Binding-site contacts:
Ligand atom C8 contacts residue LEU197 of chain 1.M at 4.1 Å (hydrophobic).
Ligand atom C6 contacts residue HIS201 of chain 1.M at 4.0 Å.
Ligand atom O contacts residue LEU197 of chain 1.M at 3.5 Å.
Ligand atom C17 contacts residue ASP228 of chain 1.M at 4.0 Å.
Ligand atom C2 contacts residue HEM1 of chain 1.X at 4.0 Å.
Ligand atom N contacts residue HEM1 of chain 1.X at 4.0 Å.
Ligand atom C13 contacts residue GLY38 of chain 1.M at 4.1 Å.
Ligand atom F1 contacts residue ILE39 of chain 1.M at 3.1 Å.
Ligand atom C7 contacts residue SER35 of chain 1.M at 3.6 Å.
Ligand atom C15 contacts residue SER35 of chain 1.M at 3.7 Å.
Ligand atom N1 contacts residue GLY38 of chain 1.M at 3.6 Å.
Ligand atom C1 contacts residue HEM1 of chain 1.X at 4.2 Å.
Ligand atom C13 contacts residue SER35 of chain 1.M at 3.6 Å.
Ligand atom C3 contacts residue PHE220 of chain 1.M at 3.8 Å (hydrophobic).
Ligand atom C11 contacts residue ILE27 of chain 1.M at 4.0 Å (hydrophobic).
Ligand atom C21 contacts residue ILE39 of chain 1.M at 4.0 Å (hydrophobic).
Ligand atom O2 contacts residue ILE229 of chain 1.M at 4.2 Å.
Ligand atom C12 contacts residue SER35 of chain 1.M at 3.9 Å.
Ligand atom F1 contacts residue ALA232 of chain 1.M at 3.5 Å.
Ligand atom C9 contacts residue LEU197 of chain 1.M at 3.4 Å (hydrophobic).
Ligand atom C4 contacts residue SER35 of chain 1.M at 3.5 Å.
Ligand atom C contacts residue HIS201 of chain 1.M at 3.8 Å.
Ligand atom C3 contacts residue HEM1 of chain 1.X at 4.0 Å.
Ligand atom F2 contacts residue ILE229 of chain 1.M at 3.4 Å.
Ligand atom N1 contacts residue SER35 of chain 1.M at 3.5 Å (h-bond).
Ligand atom O1 contacts residue PHE220 of chain 1.M at 4.1 Å.
Ligand atom N contacts residue SER35 of chain 1.M at 2.8 Å (h-bond).
Ligand atom C12 contacts residue HEM1 of chain 1.X at 4.0 Å.
Ligand atom C2 contacts residue PHE220 of chain 1.M at 3.8 Å (hydrophobic).
Ligand atom C10 contacts residue SER35 of chain 1.M at 3.7 Å.
Ligand atom C4 contacts residue PHE220 of chain 1.M at 4.0 Å (hydrophobic).
Ligand atom C14 contacts residue SER35 of chain 1.M at 4.0 Å.
Ligand atom C3 contacts residue SER35 of chain 1.M at 3.4 Å.
Ligand atom O contacts residue ALA17 of chain 1.M at 4.2 Å.
Ligand atom C7 contacts residue HEM1 of chain 1.X at 3.9 Å.
Ligand atom C6 contacts residue LEU197 of chain 1.M at 3.9 Å (hydrophobic).
Ligand atom C18 contacts residue ASP228 of chain 1.M at 3.9 Å.
Ligand atom C9 contacts residue PHE18 of chain 1.M at 3.2 Å (hydrophobic).
Ligand atom O contacts residue HIS201 of chain 1.M at 2.6 Å (h-bond).
Ligand atom C11 contacts residue PHE220 of chain 1.M at 3.6 Å (hydrophobic).

Sequence of chain 1.M:
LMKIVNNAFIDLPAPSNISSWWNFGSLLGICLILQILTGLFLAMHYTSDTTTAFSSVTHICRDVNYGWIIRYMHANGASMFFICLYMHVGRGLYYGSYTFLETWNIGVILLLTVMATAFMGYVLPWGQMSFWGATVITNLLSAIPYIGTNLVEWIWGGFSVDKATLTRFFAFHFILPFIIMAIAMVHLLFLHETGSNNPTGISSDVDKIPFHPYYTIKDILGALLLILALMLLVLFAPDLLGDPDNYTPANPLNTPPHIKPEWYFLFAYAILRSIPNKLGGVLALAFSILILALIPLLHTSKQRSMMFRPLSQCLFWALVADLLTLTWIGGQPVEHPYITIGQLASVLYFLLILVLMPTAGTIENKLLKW

The small molecule below binds the protein below.
Small molecule (SMILES): COc1ccc2c(O)c(C)c(-c3cncc(-c4ccc(OC(F)(F)F)cc4)c3)nc2c1